Binding-site contacts:
Ligand atom C5 contacts residue HIS104 of chain 19.A at 3.6 Å.
Ligand atom C1 contacts residue ASN154 of chain 19.C at 1.4 Å.
Ligand atom C1 contacts residue HIS104 of chain 19.A at 3.4 Å.
Ligand atom O3 contacts residue GLU155 of chain 19.C at 4.3 Å.
Ligand atom C8 contacts residue ASN154 of chain 19.C at 3.6 Å.
Ligand atom C7 contacts residue GLU155 of chain 19.C at 3.9 Å.
Ligand atom O5 contacts residue HIS104 of chain 19.A at 3.1 Å (h-bond).
Ligand atom C3 contacts residue GLU155 of chain 19.C at 3.7 Å.
Ligand atom C3 contacts residue ASN154 of chain 19.C at 3.7 Å.
Ligand atom N2 contacts residue GLU155 of chain 19.C at 3.0 Å (salt-bridge).
Ligand atom O7 contacts residue ASN154 of chain 19.C at 3.2 Å (h-bond).
Ligand atom C4 contacts residue ASN154 of chain 19.C at 4.2 Å.
Ligand atom C8 contacts residue GLU155 of chain 19.C at 3.8 Å.
Ligand atom C2 contacts residue GLU155 of chain 19.C at 3.7 Å.
Ligand atom C6 contacts residue HIS104 of chain 19.A at 4.0 Å.
Ligand atom O5 contacts residue ASN154 of chain 19.C at 2.3 Å (h-bond).
Ligand atom N2 contacts residue ASN154 of chain 19.C at 2.9 Å (h-bond).
Ligand atom C1 contacts residue GLU155 of chain 19.C at 3.9 Å.
Ligand atom C5 contacts residue ASN154 of chain 19.C at 3.6 Å.
Ligand atom C7 contacts residue ASN154 of chain 19.C at 3.3 Å.
Ligand atom C2 contacts residue ASN154 of chain 19.C at 2.4 Å.

A small-molecule ligand and the protein it binds are described below.
Small molecule (SMILES): CC(=O)N[C@@H]1[C@@H](O)[C@H](O)[C@@H](CO)O[C@H]1O

Sequence of chain 19.C:
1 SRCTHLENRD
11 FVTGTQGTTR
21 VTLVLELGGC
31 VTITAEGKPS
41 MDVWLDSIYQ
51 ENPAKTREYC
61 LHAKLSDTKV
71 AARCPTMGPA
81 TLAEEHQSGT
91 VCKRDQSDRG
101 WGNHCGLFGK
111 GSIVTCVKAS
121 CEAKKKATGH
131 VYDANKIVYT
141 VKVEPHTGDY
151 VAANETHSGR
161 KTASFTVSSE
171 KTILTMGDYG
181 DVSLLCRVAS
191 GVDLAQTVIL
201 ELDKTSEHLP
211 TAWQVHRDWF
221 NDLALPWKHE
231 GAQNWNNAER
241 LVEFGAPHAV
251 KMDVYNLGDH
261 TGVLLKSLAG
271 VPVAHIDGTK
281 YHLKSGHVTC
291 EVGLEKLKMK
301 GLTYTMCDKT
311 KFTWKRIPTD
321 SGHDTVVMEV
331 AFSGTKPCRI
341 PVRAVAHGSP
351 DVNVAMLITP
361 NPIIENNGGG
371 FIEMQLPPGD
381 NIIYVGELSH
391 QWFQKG

Sequence of chain 19.A:
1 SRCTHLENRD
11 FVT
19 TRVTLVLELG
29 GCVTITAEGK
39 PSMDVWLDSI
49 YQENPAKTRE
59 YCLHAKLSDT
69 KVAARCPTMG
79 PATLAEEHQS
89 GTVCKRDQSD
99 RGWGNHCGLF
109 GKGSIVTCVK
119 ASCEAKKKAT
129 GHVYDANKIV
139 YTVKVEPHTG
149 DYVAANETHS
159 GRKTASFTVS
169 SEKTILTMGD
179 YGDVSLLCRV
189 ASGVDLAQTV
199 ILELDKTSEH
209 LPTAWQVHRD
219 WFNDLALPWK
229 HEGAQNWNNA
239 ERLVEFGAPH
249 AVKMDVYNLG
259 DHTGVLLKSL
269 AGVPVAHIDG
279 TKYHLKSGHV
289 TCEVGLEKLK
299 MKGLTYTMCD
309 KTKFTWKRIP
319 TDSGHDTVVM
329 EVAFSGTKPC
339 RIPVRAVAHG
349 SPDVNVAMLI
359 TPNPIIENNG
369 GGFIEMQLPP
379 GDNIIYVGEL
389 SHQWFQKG